The protein below binds the small molecule below.
Small molecule (SMILES): CC(=O)N[C@@H]1[C@@H](O)[C@H](O)[C@@H](CO)O[C@H]1O

Binding-site contacts:
Ligand atom O5 contacts residue ASN177 of chain 1.E at 2.4 Å (h-bond).
Ligand atom C2 contacts residue ASN177 of chain 1.E at 2.5 Å.
Ligand atom C6 contacts residue ARG172 of chain 1.E at 4.3 Å.
Ligand atom C7 contacts residue ASN177 of chain 1.E at 3.7 Å.
Ligand atom C8 contacts residue ASN177 of chain 1.E at 4.1 Å.
Ligand atom C5 contacts residue ASN177 of chain 1.E at 3.7 Å.
Ligand atom C1 contacts residue ASN177 of chain 1.E at 1.4 Å.
Ligand atom C8 contacts residue THR178 of chain 1.E at 4.3 Å.
Ligand atom O6 contacts residue VAL155 of chain 1.E at 3.8 Å.
Ligand atom C3 contacts residue ASN177 of chain 1.E at 3.8 Å.
Ligand atom O5 contacts residue ARG172 of chain 1.E at 3.9 Å.
Ligand atom C1 contacts residue ARG172 of chain 1.E at 4.3 Å.
Ligand atom C4 contacts residue ASN177 of chain 1.E at 4.2 Å.
Ligand atom N2 contacts residue ASN177 of chain 1.E at 2.9 Å (h-bond).
Ligand atom C6 contacts residue VAL155 of chain 1.E at 3.9 Å (hydrophobic).
Ligand atom O6 contacts residue ARG172 of chain 1.E at 3.6 Å.
Ligand atom N2 contacts residue THR178 of chain 1.E at 4.1 Å.
Ligand atom O7 contacts residue ASN177 of chain 1.E at 4.1 Å.

Sequence of chain 1.E:
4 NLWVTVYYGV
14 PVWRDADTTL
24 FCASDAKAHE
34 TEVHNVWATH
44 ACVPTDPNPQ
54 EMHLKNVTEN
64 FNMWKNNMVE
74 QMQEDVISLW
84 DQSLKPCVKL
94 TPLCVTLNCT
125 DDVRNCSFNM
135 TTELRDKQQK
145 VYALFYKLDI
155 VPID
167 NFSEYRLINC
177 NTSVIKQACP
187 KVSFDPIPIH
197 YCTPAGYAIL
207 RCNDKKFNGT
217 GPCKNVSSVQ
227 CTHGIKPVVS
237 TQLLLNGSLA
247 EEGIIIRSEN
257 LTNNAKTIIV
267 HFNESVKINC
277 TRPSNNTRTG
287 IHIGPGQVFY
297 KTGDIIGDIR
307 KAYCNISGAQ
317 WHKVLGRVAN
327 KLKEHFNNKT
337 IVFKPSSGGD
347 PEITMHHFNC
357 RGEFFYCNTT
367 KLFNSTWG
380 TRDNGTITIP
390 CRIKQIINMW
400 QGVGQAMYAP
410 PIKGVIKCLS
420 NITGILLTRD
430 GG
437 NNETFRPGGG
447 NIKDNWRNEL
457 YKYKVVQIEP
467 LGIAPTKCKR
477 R